Sequence of chain 1.A:
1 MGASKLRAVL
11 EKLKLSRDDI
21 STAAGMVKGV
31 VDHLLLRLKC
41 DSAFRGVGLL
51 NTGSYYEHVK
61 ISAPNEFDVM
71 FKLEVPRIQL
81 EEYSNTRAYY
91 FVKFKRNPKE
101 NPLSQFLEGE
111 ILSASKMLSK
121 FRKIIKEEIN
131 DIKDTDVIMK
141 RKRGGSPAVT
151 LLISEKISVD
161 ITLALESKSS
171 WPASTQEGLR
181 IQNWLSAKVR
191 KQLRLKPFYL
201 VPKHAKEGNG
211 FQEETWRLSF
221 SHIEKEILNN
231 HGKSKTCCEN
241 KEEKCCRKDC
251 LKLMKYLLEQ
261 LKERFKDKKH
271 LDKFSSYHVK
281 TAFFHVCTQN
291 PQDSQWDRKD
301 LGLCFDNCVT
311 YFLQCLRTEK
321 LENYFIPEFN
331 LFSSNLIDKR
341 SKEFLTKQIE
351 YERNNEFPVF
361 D

Binding-site contacts:
Ligand atom C7 contacts residue HIS278 of chain 1.A at 4.3 Å.
Ligand atom N2 contacts residue TYR277 of chain 1.A at 3.8 Å.
Ligand atom C3 contacts residue TYR277 of chain 1.A at 3.5 Å (hydrophobic).
Ligand atom C9 contacts residue ARG217 of chain 1.A at 3.4 Å.
Ligand atom N1 contacts residue TYR277 of chain 1.A at 3.7 Å.
Ligand atom C4 contacts residue TYR277 of chain 1.A at 3.5 Å (hydrophobic).
Ligand atom N3 contacts residue TYR277 of chain 1.A at 3.8 Å.
Ligand atom C6 contacts residue TYR277 of chain 1.A at 3.5 Å (hydrophobic).
Ligand atom C1 contacts residue TYR277 of chain 1.A at 3.7 Å (hydrophobic).
Ligand atom C9 contacts residue TYR277 of chain 1.A at 4.3 Å (hydrophobic).
Ligand atom C8 contacts residue ARG217 of chain 1.A at 4.0 Å.
Ligand atom C9 contacts residue LEU331 of chain 1.A at 3.8 Å (hydrophobic).
Ligand atom C8 contacts residue HIS278 of chain 1.A at 4.3 Å.
Ligand atom C2 contacts residue TYR277 of chain 1.A at 3.8 Å (hydrophobic).
Ligand atom N2 contacts residue SER275 of chain 1.A at 4.0 Å.
Ligand atom C8 contacts residue LEU331 of chain 1.A at 4.3 Å (hydrophobic).
Ligand atom N1 contacts residue ARG217 of chain 1.A at 4.0 Å.
Ligand atom N3 contacts residue ARG217 of chain 1.A at 3.5 Å (salt-bridge).
Ligand atom C7 contacts residue SER275 of chain 1.A at 4.0 Å.
Ligand atom C6 contacts residue ARG217 of chain 1.A at 3.8 Å.
Ligand atom C4 contacts residue ARG217 of chain 1.A at 3.9 Å.
Ligand atom C7 contacts residue TYR277 of chain 1.A at 4.5 Å (hydrophobic).
Ligand atom C5 contacts residue TYR277 of chain 1.A at 3.6 Å (hydrophobic).

The protein below binds the small molecule below.
Small molecule (SMILES): c1ccc(-c2ncccn2)nc1